The protein below binds the small molecule below.
Small molecule (SMILES): CO[C@H]1O[C@H](CO)[C@@H](O)[C@H](O)[C@@H]1O[C@H]1OC[C@@H](O)[C@H](O)[C@@H]1O

Binding-site contacts:
Ligand atom C4 contacts residue GLU467 of chain 1.A at 3.1 Å.
Ligand atom C3 contacts residue THR466 of chain 1.A at 3.4 Å.
Ligand atom C3 contacts residue GOL1 of chain 1.M at 0.2 Å.
Ligand atom O4 contacts residue GOL1 of chain 1.L at 0.2 Å (h-bond).
Ligand atom C3 contacts residue ASP232 of chain 1.A at 3.3 Å.
Ligand atom O3 contacts residue GOL1 of chain 1.M at 0.1 Å (h-bond).
Ligand atom O5 contacts residue PHE86 of chain 1.A at 3.2 Å.
Ligand atom C6 contacts residue GOL1 of chain 1.L at 0.6 Å.
Ligand atom C7 contacts residue GOL1 of chain 1.L at 3.5 Å.
Ligand atom O2 contacts residue GOL1 of chain 1.M at 0.3 Å (h-bond).
Ligand atom C1 contacts residue GOL1 of chain 1.L at 2.4 Å.
Ligand atom C4 contacts residue GOL1 of chain 1.M at 0.3 Å.
Ligand atom O6 contacts residue GOL1 of chain 1.L at 1.3 Å (h-bond).
Ligand atom O2 contacts residue GOL1 of chain 1.M at 2.4 Å.
Ligand atom O3 contacts residue GOL1 of chain 1.L at 0.5 Å (h-bond).
Ligand atom C2 contacts residue GOL1 of chain 1.L at 1.7 Å.
Ligand atom O4 contacts residue GLU467 of chain 1.A at 2.7 Å (salt-bridge).
Ligand atom C1 contacts residue GOL1 of chain 1.L at 3.2 Å.
Ligand atom O3 contacts residue ASP232 of chain 1.A at 2.5 Å (salt-bridge).
Ligand atom O4 contacts residue GLY230 of chain 1.A at 2.9 Å (h-bond).
Ligand atom C1 contacts residue GOL1 of chain 1.M at 1.6 Å.
Ligand atom O1 contacts residue GOL1 of chain 1.L at 2.8 Å.
Ligand atom O3 contacts residue THR466 of chain 1.A at 3.0 Å (h-bond).
Ligand atom C3 contacts residue GOL1 of chain 1.L at 0.5 Å.
Ligand atom O4 contacts residue ASP232 of chain 1.A at 2.7 Å (salt-bridge).
Ligand atom C4 contacts residue GOL1 of chain 1.L at 0.4 Å.
Ligand atom O5 contacts residue GOL1 of chain 1.M at 2.1 Å.
Ligand atom O3 contacts residue CA1 of chain 1.K at 2.6 Å.
Ligand atom C2 contacts residue GOL1 of chain 1.M at 0.1 Å.
Ligand atom O2 contacts residue THR466 of chain 1.A at 3.1 Å (h-bond).
Ligand atom O2 contacts residue CA1 of chain 1.K at 2.6 Å.
Ligand atom C3 contacts residue GLU467 of chain 1.A at 3.2 Å.
Ligand atom C5 contacts residue GOL1 of chain 1.M at 1.2 Å.
Ligand atom C3 contacts residue GLU437 of chain 1.A at 3.3 Å.
Ligand atom O5 contacts residue GOL1 of chain 1.L at 1.9 Å.
Ligand atom O2 contacts residue GOL1 of chain 1.L at 2.5 Å (h-bond).
Ligand atom C4 contacts residue GLU437 of chain 1.A at 3.4 Å.
Ligand atom C5 contacts residue GOL1 of chain 1.L at 0.6 Å.
Ligand atom O3 contacts residue GLU437 of chain 1.A at 2.6 Å (salt-bridge).
Ligand atom O4 contacts residue GOL1 of chain 1.M at 0.4 Å (h-bond).

Sequence of chain 1.A:
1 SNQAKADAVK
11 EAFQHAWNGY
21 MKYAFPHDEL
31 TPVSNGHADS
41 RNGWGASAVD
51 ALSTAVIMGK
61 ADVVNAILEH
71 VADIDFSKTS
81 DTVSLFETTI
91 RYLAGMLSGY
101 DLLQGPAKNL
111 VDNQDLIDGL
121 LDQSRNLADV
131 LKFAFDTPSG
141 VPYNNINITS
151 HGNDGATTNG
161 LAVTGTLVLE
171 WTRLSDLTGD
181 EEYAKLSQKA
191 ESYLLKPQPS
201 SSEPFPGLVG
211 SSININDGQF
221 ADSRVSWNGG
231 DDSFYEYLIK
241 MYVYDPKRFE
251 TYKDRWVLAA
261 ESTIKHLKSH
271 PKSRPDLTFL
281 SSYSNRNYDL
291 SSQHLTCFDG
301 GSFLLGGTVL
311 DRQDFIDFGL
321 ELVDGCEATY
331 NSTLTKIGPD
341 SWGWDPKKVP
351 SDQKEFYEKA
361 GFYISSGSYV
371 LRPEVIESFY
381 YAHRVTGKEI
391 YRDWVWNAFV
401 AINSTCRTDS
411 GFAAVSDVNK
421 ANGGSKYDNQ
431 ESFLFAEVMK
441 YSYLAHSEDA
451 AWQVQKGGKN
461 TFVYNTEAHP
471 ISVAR